Sequence of chain 1.V:
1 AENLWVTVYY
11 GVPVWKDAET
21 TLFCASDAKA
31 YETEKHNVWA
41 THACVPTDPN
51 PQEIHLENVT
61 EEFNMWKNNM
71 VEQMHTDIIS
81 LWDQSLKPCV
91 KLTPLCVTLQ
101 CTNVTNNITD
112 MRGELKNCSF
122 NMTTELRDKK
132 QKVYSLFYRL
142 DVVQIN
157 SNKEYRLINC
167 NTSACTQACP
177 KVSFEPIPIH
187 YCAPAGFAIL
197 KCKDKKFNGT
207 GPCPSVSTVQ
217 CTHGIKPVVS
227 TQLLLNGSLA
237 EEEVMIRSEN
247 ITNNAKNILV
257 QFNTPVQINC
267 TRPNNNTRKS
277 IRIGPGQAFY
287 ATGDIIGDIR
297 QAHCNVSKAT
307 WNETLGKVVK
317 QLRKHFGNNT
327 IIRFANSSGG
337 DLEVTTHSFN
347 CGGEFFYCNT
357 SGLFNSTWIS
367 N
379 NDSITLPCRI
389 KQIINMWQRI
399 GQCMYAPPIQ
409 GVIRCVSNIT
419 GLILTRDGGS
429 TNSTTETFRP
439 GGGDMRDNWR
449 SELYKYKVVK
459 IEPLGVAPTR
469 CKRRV

The small molecule below binds the protein below.
Small molecule (SMILES): CC(=O)N[C@H]1[C@H](O[C@H]2[C@H](O)[C@@H](NC(C)=O)CO[C@@H]2CO)O[C@H](CO)[C@@H](O[C@@H]2O[C@H](CO)[C@@H](O)[C@H](O)[C@@H]2O)[C@@H]1O

Binding-site contacts:
Ligand atom O6 contacts residue GLN408 of chain 1.V at 4.0 Å.
Ligand atom C7 contacts residue ASN271 of chain 1.V at 3.2 Å.
Ligand atom O6 contacts residue ILE292 of chain 1.V at 3.4 Å.
Ligand atom O6 contacts residue THR273 of chain 1.V at 3.9 Å.
Ligand atom C8 contacts residue VAL410 of chain 1.V at 4.5 Å (hydrophobic).
Ligand atom O6 contacts residue ASN272 of chain 1.V at 4.2 Å.
Ligand atom C5 contacts residue ASN271 of chain 1.V at 3.5 Å.
Ligand atom C6 contacts residue ILE292 of chain 1.V at 3.7 Å (hydrophobic).
Ligand atom C4 contacts residue ASN271 of chain 1.V at 4.1 Å.
Ligand atom C1 contacts residue ASN271 of chain 1.V at 1.4 Å.
Ligand atom O7 contacts residue ASN271 of chain 1.V at 2.9 Å (h-bond).
Ligand atom C1 contacts residue ILE292 of chain 1.V at 4.3 Å (hydrophobic).
Ligand atom C2 contacts residue ASN271 of chain 1.V at 2.5 Å.
Ligand atom C3 contacts residue ASN271 of chain 1.V at 3.8 Å.
Ligand atom C5 contacts residue ILE292 of chain 1.V at 4.0 Å (hydrophobic).
Ligand atom N2 contacts residue ASN271 of chain 1.V at 3.1 Å (h-bond).
Ligand atom O5 contacts residue ILE292 of chain 1.V at 3.3 Å.
Ligand atom O6 contacts residue ASN271 of chain 1.V at 4.4 Å.
Ligand atom O5 contacts residue ASN271 of chain 1.V at 2.2 Å (h-bond).